A small-molecule ligand and the protein it binds are described below.
Small molecule (SMILES): CC(=O)N[C@@H]1[C@@H](O)[C@H](O)[C@@H](CO)O[C@H]1O

Binding-site contacts:
Ligand atom C4 contacts residue ASN331 of chain 1.C at 4.2 Å.
Ligand atom C8 contacts residue ASN331 of chain 1.C at 4.4 Å.
Ligand atom N2 contacts residue ASN331 of chain 1.C at 2.8 Å (h-bond).
Ligand atom C2 contacts residue ASN331 of chain 1.C at 2.4 Å.
Ligand atom O7 contacts residue ASN331 of chain 1.C at 3.6 Å (h-bond).
Ligand atom C5 contacts residue ASN331 of chain 1.C at 3.7 Å.
Ligand atom C7 contacts residue ASN331 of chain 1.C at 3.4 Å.
Ligand atom C3 contacts residue ASN331 of chain 1.C at 3.8 Å.
Ligand atom C5 contacts residue GLN580 of chain 1.C at 3.7 Å.
Ligand atom C4 contacts residue GLN580 of chain 1.C at 4.2 Å.
Ligand atom O5 contacts residue ASN331 of chain 1.C at 2.4 Å (h-bond).
Ligand atom C6 contacts residue GLN580 of chain 1.C at 2.9 Å.
Ligand atom O5 contacts residue GLN580 of chain 1.C at 3.4 Å (h-bond).
Ligand atom C1 contacts residue ASN331 of chain 1.C at 1.4 Å.
Ligand atom O6 contacts residue GLN580 of chain 1.C at 4.1 Å.

Sequence of chain 1.C:
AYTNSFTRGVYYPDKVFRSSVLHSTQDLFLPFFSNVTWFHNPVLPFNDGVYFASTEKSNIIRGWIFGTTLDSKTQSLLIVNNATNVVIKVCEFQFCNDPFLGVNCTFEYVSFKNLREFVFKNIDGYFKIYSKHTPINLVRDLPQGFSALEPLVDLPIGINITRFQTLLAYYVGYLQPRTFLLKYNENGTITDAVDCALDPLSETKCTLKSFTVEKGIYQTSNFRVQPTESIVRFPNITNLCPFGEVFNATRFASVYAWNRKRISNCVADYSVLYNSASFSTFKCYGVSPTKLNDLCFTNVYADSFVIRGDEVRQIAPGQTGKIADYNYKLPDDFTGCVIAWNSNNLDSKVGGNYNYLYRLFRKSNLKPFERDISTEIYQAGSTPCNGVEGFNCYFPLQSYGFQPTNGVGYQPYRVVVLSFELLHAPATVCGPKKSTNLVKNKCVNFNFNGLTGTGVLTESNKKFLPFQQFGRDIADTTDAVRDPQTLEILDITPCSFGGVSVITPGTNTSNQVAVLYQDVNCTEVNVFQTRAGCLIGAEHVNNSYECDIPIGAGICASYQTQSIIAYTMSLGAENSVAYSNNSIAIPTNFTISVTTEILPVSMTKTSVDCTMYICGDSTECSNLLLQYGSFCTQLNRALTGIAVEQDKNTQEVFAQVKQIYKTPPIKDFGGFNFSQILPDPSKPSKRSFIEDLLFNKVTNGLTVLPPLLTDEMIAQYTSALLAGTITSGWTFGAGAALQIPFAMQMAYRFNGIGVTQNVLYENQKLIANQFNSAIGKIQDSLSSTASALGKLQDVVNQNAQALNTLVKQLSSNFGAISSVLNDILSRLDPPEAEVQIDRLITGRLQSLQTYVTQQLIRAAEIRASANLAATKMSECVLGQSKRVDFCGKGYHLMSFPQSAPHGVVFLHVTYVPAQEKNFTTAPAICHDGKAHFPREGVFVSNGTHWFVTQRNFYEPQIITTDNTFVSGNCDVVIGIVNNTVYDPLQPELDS